Binding-site contacts:
Ligand atom C18 contacts residue GLY279 of chain 1.D at 3.5 Å.
Ligand atom C8 contacts residue GLN280 of chain 1.D at 3.7 Å.
Ligand atom N9 contacts residue PHE283 of chain 1.D at 3.6 Å.
Ligand atom N14 contacts residue MET267 of chain 1.D at 3.6 Å.
Ligand atom C16 contacts residue GLY279 of chain 1.D at 3.6 Å.
Ligand atom N7 contacts residue GLN280 of chain 1.D at 2.9 Å (h-bond).
Ligand atom C22 contacts residue GLN280 of chain 1.D at 3.7 Å.
Ligand atom N9 contacts residue PHE250 of chain 1.D at 3.4 Å.
Ligand atom C20 contacts residue TYR247 of chain 1.D at 3.7 Å (hydrophobic).
Ligand atom C20 contacts residue PHE283 of chain 1.D at 3.6 Å (hydrophobic).
Ligand atom C11 contacts residue MET267 of chain 1.D at 3.3 Å (hydrophobic).
Ligand atom C16 contacts residue TYR247 of chain 1.D at 3.5 Å (hydrophobic).
Ligand atom C2 contacts residue PHE283 of chain 1.D at 3.7 Å (hydrophobic).
Ligand atom C23 contacts residue GLN280 of chain 1.D at 3.7 Å.
Ligand atom C19 contacts residue GLU275 of chain 1.D at 3.7 Å.
Ligand atom C4 contacts residue PHE283 of chain 1.D at 3.4 Å (hydrophobic).
Ligand atom N14 contacts residue GLY279 of chain 1.D at 3.6 Å.
Ligand atom C13 contacts residue TYR247 of chain 1.D at 3.4 Å (hydrophobic).
Ligand atom C13 contacts residue MET267 of chain 1.D at 3.7 Å (hydrophobic).
Ligand atom N12 contacts residue TYR247 of chain 1.D at 2.6 Å (h-bond).
Ligand atom C3 contacts residue ILE246 of chain 1.D at 3.6 Å (hydrophobic).
Ligand atom C1 contacts residue LEU229 of chain 1.D at 3.6 Å (hydrophobic).
Ligand atom C20 contacts residue GLN280 of chain 1.D at 3.6 Å.
Ligand atom C1 contacts residue PHE283 of chain 1.D at 3.5 Å (hydrophobic).
Ligand atom CL24 contacts residue SER231 of chain 1.D at 3.2 Å.
Ligand atom C11 contacts residue GLY279 of chain 1.D at 3.4 Å.
Ligand atom C22 contacts residue MET267 of chain 1.D at 3.6 Å (hydrophobic).
Ligand atom C10 contacts residue GLY279 of chain 1.D at 3.4 Å.
Ligand atom C17 contacts residue GLU275 of chain 1.D at 3.5 Å.
Ligand atom C10 contacts residue MET267 of chain 1.D at 3.3 Å (hydrophobic).
Ligand atom C5 contacts residue PHE283 of chain 1.D at 3.5 Å (hydrophobic).
Ligand atom C10 contacts residue TYR247 of chain 1.D at 3.4 Å (hydrophobic).
Ligand atom C22 contacts residue TYR247 of chain 1.D at 3.6 Å (hydrophobic).
Ligand atom N12 contacts residue MET267 of chain 1.D at 3.6 Å.
Ligand atom C23 contacts residue ILE246 of chain 1.D at 3.6 Å (hydrophobic).
Ligand atom C22 contacts residue PHE250 of chain 1.D at 3.7 Å (hydrophobic).
Ligand atom C3 contacts residue PHE283 of chain 1.D at 3.5 Å (hydrophobic).
Ligand atom N6 contacts residue PHE283 of chain 1.D at 3.7 Å.
Ligand atom O21 contacts residue GLY279 of chain 1.D at 3.7 Å.
Ligand atom CL24 contacts residue LEU229 of chain 1.D at 3.6 Å.

Sequence of chain 1.D:
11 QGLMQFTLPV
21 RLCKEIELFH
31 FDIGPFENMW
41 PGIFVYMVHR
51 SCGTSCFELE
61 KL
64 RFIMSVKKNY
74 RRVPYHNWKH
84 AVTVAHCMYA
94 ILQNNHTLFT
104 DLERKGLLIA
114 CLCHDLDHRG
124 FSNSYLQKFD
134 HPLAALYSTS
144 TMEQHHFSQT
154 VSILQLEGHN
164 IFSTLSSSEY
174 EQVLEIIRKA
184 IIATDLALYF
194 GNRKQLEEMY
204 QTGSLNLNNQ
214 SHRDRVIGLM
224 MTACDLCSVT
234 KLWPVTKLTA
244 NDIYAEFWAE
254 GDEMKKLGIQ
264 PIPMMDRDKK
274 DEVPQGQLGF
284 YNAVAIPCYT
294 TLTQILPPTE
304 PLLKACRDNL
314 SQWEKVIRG

A small-molecule ligand and the protein it binds are described below.
Small molecule (SMILES): Cc1c(Cl)cc(Cl)c2nc(CCc3nc4ccccc4[nH]c3=O)nn12